Binding-site contacts:
Ligand atom O7 contacts residue ILE1117 of chain 1.B at 4.4 Å.
Ligand atom N2 contacts residue ASN696 of chain 1.B at 2.8 Å (h-bond).
Ligand atom O5 contacts residue ASN696 of chain 1.B at 2.4 Å (h-bond).
Ligand atom C2 contacts residue ASN696 of chain 1.B at 2.4 Å.
Ligand atom C3 contacts residue ASN696 of chain 1.B at 3.7 Å.
Ligand atom C4 contacts residue ASN696 of chain 1.B at 4.2 Å.
Ligand atom C8 contacts residue GLY1118 of chain 1.B at 3.4 Å.
Ligand atom C8 contacts residue ASN696 of chain 1.B at 4.2 Å.
Ligand atom C1 contacts residue ASN696 of chain 1.B at 1.4 Å.
Ligand atom C7 contacts residue ASN696 of chain 1.B at 3.0 Å.
Ligand atom C5 contacts residue ASN696 of chain 1.B at 3.7 Å.
Ligand atom O7 contacts residue ASN696 of chain 1.B at 2.9 Å (h-bond).

The protein below binds the small molecule below.
Small molecule (SMILES): CC(=O)N[C@@H]1[C@@H](O)[C@H](O)[C@@H](CO)O[C@H]1O

Sequence of chain 1.B:
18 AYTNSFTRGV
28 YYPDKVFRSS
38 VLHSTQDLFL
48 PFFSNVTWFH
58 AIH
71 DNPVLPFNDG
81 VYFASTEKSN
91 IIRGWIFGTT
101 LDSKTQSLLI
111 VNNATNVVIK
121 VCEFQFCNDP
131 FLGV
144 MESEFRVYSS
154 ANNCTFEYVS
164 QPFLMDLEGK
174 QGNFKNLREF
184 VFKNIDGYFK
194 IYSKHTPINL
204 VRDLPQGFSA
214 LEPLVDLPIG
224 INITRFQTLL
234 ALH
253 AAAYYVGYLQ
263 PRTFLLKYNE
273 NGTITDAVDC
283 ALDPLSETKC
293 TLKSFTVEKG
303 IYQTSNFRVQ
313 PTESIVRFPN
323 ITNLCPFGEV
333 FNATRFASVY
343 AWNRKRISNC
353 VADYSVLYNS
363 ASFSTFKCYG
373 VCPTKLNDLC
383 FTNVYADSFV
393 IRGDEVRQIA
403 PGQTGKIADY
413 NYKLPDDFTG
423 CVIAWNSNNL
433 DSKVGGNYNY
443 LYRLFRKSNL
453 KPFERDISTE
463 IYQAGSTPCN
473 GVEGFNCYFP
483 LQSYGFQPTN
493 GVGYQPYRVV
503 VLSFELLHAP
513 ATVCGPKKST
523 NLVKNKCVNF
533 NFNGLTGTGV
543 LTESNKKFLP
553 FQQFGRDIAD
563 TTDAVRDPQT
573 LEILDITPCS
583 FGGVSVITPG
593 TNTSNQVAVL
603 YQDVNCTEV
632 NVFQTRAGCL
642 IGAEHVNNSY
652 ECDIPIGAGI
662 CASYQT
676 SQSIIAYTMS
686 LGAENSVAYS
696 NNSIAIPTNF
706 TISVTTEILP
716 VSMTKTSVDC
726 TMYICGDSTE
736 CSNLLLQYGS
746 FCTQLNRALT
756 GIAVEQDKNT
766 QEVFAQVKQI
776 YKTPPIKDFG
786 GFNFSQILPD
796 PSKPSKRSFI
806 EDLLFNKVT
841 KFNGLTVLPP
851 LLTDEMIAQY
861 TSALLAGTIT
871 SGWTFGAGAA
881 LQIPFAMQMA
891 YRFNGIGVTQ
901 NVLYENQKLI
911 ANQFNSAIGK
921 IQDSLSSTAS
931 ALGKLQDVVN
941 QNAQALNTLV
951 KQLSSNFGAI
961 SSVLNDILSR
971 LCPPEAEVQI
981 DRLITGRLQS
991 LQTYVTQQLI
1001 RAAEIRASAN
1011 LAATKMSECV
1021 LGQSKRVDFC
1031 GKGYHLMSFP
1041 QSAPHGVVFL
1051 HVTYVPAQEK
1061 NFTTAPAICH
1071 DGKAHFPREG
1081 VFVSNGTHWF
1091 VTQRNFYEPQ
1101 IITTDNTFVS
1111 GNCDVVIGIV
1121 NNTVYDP